This protein binds this small molecule.
Small molecule (SMILES): CC(=O)N[C@H]1[C@H](O[C@H]2[C@H](O)[C@@H](NC(C)=O)CO[C@@H]2CO)O[C@H](CO)[C@@H](O)[C@@H]1O

Sequence of chain 1.G:
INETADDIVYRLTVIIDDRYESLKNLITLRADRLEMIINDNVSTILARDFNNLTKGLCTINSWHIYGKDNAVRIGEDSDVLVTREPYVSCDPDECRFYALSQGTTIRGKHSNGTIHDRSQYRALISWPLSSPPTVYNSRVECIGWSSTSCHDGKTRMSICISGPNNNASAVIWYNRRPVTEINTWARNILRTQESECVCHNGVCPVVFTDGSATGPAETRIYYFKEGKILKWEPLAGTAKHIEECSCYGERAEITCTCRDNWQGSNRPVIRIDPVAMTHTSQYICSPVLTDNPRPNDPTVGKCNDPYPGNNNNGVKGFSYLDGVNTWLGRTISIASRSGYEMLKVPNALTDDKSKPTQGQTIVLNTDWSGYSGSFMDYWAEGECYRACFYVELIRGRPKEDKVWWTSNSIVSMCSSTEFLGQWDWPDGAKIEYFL

Binding-site contacts:
Ligand atom O5 contacts residue ASN239 of chain 1.G at 3.8 Å.
Ligand atom C1 contacts residue ASN90 of chain 1.G at 1.4 Å.
Ligand atom C8 contacts residue ASN90 of chain 1.G at 4.2 Å.
Ligand atom C7 contacts residue ASP87 of chain 1.G at 4.2 Å.
Ligand atom O5 contacts residue ASN90 of chain 1.G at 2.4 Å (h-bond).
Ligand atom O3 contacts residue ASP87 of chain 1.G at 3.6 Å.
Ligand atom C3 contacts residue ASP87 of chain 1.G at 4.2 Å.
Ligand atom C2 contacts residue ASN90 of chain 1.G at 2.5 Å.
Ligand atom O7 contacts residue ASP87 of chain 1.G at 3.6 Å.
Ligand atom C8 contacts residue PHE88 of chain 1.G at 3.4 Å (hydrophobic).
Ligand atom C7 contacts residue ASN90 of chain 1.G at 4.0 Å.
Ligand atom O5 contacts residue ASP87 of chain 1.G at 4.1 Å.
Ligand atom O7 contacts residue PHE88 of chain 1.G at 4.3 Å.
Ligand atom C4 contacts residue ASN239 of chain 1.G at 4.1 Å.
Ligand atom C6 contacts residue ASN239 of chain 1.G at 3.9 Å.
Ligand atom N2 contacts residue ASP87 of chain 1.G at 4.2 Å.
Ligand atom C3 contacts residue ASN239 of chain 1.G at 4.2 Å.
Ligand atom C3 contacts residue ASN90 of chain 1.G at 3.8 Å.
Ligand atom C5 contacts residue ASN90 of chain 1.G at 3.7 Å.
Ligand atom N2 contacts residue ASN90 of chain 1.G at 3.0 Å (h-bond).
Ligand atom N2 contacts residue PHE88 of chain 1.G at 3.4 Å (h-bond).
Ligand atom C5 contacts residue ASN239 of chain 1.G at 3.2 Å.
Ligand atom C4 contacts residue ASN90 of chain 1.G at 4.3 Å.
Ligand atom C6 contacts residue ASP87 of chain 1.G at 3.6 Å.
Ligand atom C5 contacts residue ASP87 of chain 1.G at 4.4 Å.
Ligand atom C7 contacts residue PHE88 of chain 1.G at 3.5 Å (hydrophobic).
Ligand atom C1 contacts residue ASN239 of chain 1.G at 4.0 Å.
Ligand atom O4 contacts residue ASN239 of chain 1.G at 4.1 Å.